The protein below binds the small molecule below.
Small molecule (SMILES): CC(=O)N[C@H]1[C@H](O[C@H]2[C@H](O)[C@@H](NC(C)=O)CO[C@@H]2CO)O[C@H](CO)[C@@H](O[C@@H]2O[C@H](CO[C@H]3O[C@H](CO)[C@@H](O)[C@H](O)[C@@H]3O)[C@@H](O)[C@H](O[C@H]3O[C@H](CO)[C@@H](O)[C@H](O)[C@@H]3O)[C@@H]2O)[C@@H]1O

Binding-site contacts:
Ligand atom C2 contacts residue ASN391 of chain 1.A at 2.5 Å.
Ligand atom C1 contacts residue TYR336 of chain 1.A at 3.6 Å (hydrophobic).
Ligand atom O6 contacts residue VAL358 of chain 1.A at 3.4 Å.
Ligand atom O5 contacts residue LEU356 of chain 1.A at 4.3 Å.
Ligand atom O5 contacts residue ASN391 of chain 1.A at 2.5 Å (h-bond).
Ligand atom O2 contacts residue TYR336 of chain 1.A at 4.2 Å.
Ligand atom O6 contacts residue SER338 of chain 1.A at 4.0 Å.
Ligand atom O4 contacts residue SER338 of chain 1.A at 4.1 Å.
Ligand atom O5 contacts residue TYR336 of chain 1.A at 3.9 Å.
Ligand atom O3 contacts residue ASP359 of chain 1.A at 3.7 Å.
Ligand atom C6 contacts residue GLN389 of chain 1.A at 3.4 Å.
Ligand atom C5 contacts residue GLN389 of chain 1.A at 4.1 Å.
Ligand atom O5 contacts residue VAL358 of chain 1.A at 3.9 Å.
Ligand atom O5 contacts residue GLN389 of chain 1.A at 4.1 Å.
Ligand atom C7 contacts residue ASN391 of chain 1.A at 3.4 Å.
Ligand atom C6 contacts residue TYR336 of chain 1.A at 3.3 Å (hydrophobic).
Ligand atom C3 contacts residue TYR336 of chain 1.A at 4.0 Å (hydrophobic).
Ligand atom O3 contacts residue LEU356 of chain 1.A at 4.0 Å.
Ligand atom N2 contacts residue ASP359 of chain 1.A at 3.2 Å (salt-bridge).
Ligand atom C5 contacts residue THR395 of chain 1.A at 4.4 Å.
Ligand atom C8 contacts residue ARG331 of chain 1.A at 3.8 Å.
Ligand atom C2 contacts residue VAL358 of chain 1.A at 4.3 Å (hydrophobic).
Ligand atom C2 contacts residue ASP359 of chain 1.A at 3.8 Å.
Ligand atom O7 contacts residue ASN391 of chain 1.A at 3.6 Å (h-bond).
Ligand atom N2 contacts residue ASN391 of chain 1.A at 2.9 Å (h-bond).
Ligand atom C1 contacts residue ASN391 of chain 1.A at 1.4 Å.
Ligand atom C4 contacts residue ASN391 of chain 1.A at 4.3 Å.
Ligand atom C7 contacts residue ASP359 of chain 1.A at 4.2 Å.
Ligand atom C8 contacts residue ASP359 of chain 1.A at 4.3 Å.
Ligand atom C5 contacts residue ASN391 of chain 1.A at 3.7 Å.
Ligand atom O6 contacts residue TYR336 of chain 1.A at 2.9 Å (h-bond).
Ligand atom C5 contacts residue LEU356 of chain 1.A at 4.3 Å (hydrophobic).
Ligand atom C3 contacts residue ASN391 of chain 1.A at 3.8 Å.
Ligand atom C1 contacts residue TYR336 of chain 1.A at 4.3 Å (hydrophobic).
Ligand atom O6 contacts residue GLN389 of chain 1.A at 3.8 Å.
Ligand atom C6 contacts residue LEU356 of chain 1.A at 4.2 Å (hydrophobic).
Ligand atom O7 contacts residue LEU356 of chain 1.A at 3.6 Å.
Ligand atom C3 contacts residue ASP359 of chain 1.A at 3.4 Å.
Ligand atom C1 contacts residue THR393 of chain 1.A at 4.1 Å.
Ligand atom O4 contacts residue VAL358 of chain 1.A at 4.0 Å.

Sequence of chain 1.A:
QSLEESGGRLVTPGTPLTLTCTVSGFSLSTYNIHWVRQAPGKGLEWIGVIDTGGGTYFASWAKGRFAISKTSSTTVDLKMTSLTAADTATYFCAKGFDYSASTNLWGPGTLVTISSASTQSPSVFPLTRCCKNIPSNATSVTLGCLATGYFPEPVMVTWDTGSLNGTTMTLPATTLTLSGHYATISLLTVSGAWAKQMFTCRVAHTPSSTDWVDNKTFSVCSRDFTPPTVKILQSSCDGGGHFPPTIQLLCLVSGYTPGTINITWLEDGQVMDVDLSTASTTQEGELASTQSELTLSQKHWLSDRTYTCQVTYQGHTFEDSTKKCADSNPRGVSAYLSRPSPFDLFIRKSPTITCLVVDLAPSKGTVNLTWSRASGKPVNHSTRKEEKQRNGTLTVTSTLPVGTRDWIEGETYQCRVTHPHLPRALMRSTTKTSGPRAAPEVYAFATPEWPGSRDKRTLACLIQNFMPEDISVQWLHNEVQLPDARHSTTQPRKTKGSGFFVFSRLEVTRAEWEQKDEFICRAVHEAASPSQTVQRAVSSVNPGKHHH